A small-molecule ligand and the protein it binds are described below.
Small molecule (SMILES): CC(=O)N[C@H]1[C@H](O[C@H]2[C@H](O)[C@@H](NC(C)=O)CO[C@@H]2CO)O[C@H](CO)[C@@H](O)[C@@H]1O

Sequence of chain 1.D:
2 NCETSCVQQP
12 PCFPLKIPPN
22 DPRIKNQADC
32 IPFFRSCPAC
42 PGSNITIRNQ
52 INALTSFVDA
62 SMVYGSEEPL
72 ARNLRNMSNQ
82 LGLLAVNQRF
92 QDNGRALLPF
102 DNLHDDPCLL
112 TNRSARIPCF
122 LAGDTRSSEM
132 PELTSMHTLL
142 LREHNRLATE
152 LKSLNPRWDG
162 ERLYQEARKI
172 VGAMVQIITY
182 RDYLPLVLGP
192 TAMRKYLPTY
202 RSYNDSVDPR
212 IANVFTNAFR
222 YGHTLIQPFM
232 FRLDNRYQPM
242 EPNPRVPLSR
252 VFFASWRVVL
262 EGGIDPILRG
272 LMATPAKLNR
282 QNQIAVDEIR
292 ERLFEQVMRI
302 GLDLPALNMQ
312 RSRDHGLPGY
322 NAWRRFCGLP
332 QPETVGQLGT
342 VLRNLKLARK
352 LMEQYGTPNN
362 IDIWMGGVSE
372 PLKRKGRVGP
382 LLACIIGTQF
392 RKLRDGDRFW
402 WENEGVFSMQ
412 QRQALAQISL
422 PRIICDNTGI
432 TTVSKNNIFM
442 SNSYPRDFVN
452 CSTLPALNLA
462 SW

Binding-site contacts:
Ligand atom C8 contacts residue SER207 of chain 1.B at 4.2 Å.
Ligand atom C7 contacts residue ASN205 of chain 1.B at 3.4 Å.
Ligand atom N2 contacts residue PHE327 of chain 1.D at 3.9 Å.
Ligand atom O5 contacts residue ASN205 of chain 1.B at 2.6 Å (h-bond).
Ligand atom C8 contacts residue LEU35 of chain 1.C at 3.7 Å (hydrophobic).
Ligand atom C7 contacts residue ARG326 of chain 1.D at 4.3 Å.
Ligand atom C2 contacts residue ARG326 of chain 1.D at 3.3 Å.
Ligand atom O5 contacts residue SER207 of chain 1.B at 3.8 Å.
Ligand atom O7 contacts residue ASN205 of chain 1.B at 3.8 Å.
Ligand atom C3 contacts residue ASN205 of chain 1.B at 3.8 Å.
Ligand atom C4 contacts residue PHE327 of chain 1.D at 4.0 Å (hydrophobic).
Ligand atom O7 contacts residue PHE327 of chain 1.D at 4.1 Å.
Ligand atom C6 contacts residue GLY329 of chain 1.D at 4.2 Å.
Ligand atom C3 contacts residue PHE327 of chain 1.D at 3.5 Å (hydrophobic).
Ligand atom O7 contacts residue ARG326 of chain 1.D at 3.1 Å.
Ligand atom O3 contacts residue PHE327 of chain 1.D at 2.2 Å (h-bond).
Ligand atom C6 contacts residue SER207 of chain 1.B at 4.0 Å.
Ligand atom N2 contacts residue ASN205 of chain 1.B at 2.7 Å (h-bond).
Ligand atom C4 contacts residue CYS328 of chain 1.D at 4.4 Å (hydrophobic).
Ligand atom O4 contacts residue GLY329 of chain 1.D at 3.8 Å.
Ligand atom O4 contacts residue PHE327 of chain 1.D at 4.2 Å.
Ligand atom C1 contacts residue ASN205 of chain 1.B at 1.5 Å.
Ligand atom O5 contacts residue VAL208 of chain 1.B at 4.1 Å.
Ligand atom C2 contacts residue ASN205 of chain 1.B at 2.4 Å.
Ligand atom C4 contacts residue GLY329 of chain 1.D at 3.7 Å.
Ligand atom C5 contacts residue ASN205 of chain 1.B at 3.9 Å.
Ligand atom C1 contacts residue SER207 of chain 1.B at 4.2 Å.
Ligand atom C4 contacts residue ARG326 of chain 1.D at 3.6 Å.
Ligand atom C2 contacts residue PHE327 of chain 1.D at 3.8 Å (hydrophobic).
Ligand atom O4 contacts residue ARG326 of chain 1.D at 4.0 Å.
Ligand atom C4 contacts residue ASN205 of chain 1.B at 4.4 Å.
Ligand atom O3 contacts residue ARG326 of chain 1.D at 3.8 Å.
Ligand atom C5 contacts residue SER207 of chain 1.B at 3.8 Å.
Ligand atom C3 contacts residue ARG326 of chain 1.D at 3.8 Å.
Ligand atom O3 contacts residue CYS328 of chain 1.D at 3.7 Å.
Ligand atom C7 contacts residue PHE327 of chain 1.D at 4.1 Å (hydrophobic).
Ligand atom C5 contacts residue ARG326 of chain 1.D at 4.3 Å.
Ligand atom C1 contacts residue ARG326 of chain 1.D at 3.9 Å.
Ligand atom O5 contacts residue ARG326 of chain 1.D at 3.8 Å.
Ligand atom N2 contacts residue ARG326 of chain 1.D at 4.2 Å.

Sequence of chain 1.C:
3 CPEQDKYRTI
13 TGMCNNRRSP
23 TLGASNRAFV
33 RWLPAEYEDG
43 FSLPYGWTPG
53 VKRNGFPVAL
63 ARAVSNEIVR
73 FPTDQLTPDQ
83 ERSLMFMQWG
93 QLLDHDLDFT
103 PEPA

Sequence of chain 1.B:
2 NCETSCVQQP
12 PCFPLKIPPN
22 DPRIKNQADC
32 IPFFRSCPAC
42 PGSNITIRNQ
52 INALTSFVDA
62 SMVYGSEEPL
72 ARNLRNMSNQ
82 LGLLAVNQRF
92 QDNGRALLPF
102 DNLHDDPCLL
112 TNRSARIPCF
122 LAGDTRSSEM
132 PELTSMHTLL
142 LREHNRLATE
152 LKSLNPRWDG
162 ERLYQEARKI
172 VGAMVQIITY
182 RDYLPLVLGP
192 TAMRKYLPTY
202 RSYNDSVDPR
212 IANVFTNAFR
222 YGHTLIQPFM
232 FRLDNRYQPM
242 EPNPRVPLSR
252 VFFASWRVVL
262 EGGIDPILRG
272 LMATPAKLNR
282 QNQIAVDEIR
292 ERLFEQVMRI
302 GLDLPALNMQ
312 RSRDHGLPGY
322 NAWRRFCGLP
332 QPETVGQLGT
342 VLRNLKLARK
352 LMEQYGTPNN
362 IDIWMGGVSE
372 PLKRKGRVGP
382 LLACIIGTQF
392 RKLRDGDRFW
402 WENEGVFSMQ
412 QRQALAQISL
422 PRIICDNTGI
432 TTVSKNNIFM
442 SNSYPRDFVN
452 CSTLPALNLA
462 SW